Sequence of chain 49.E:
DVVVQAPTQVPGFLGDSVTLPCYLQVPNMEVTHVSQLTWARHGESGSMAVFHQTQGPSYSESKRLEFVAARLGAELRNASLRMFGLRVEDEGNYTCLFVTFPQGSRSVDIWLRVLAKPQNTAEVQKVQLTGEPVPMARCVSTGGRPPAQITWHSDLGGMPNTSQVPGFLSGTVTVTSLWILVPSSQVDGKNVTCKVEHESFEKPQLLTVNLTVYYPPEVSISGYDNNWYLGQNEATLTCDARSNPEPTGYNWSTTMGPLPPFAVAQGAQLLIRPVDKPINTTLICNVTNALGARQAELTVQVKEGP

Binding-site contacts:
Ligand atom C8 contacts residue ASN120 of chain 49.E at 4.1 Å.
Ligand atom C1 contacts residue ASN120 of chain 49.E at 1.4 Å.
Ligand atom O3 contacts residue TRP138 of chain 49.E at 3.5 Å.
Ligand atom N2 contacts residue ASN120 of chain 49.E at 3.0 Å (h-bond).
Ligand atom N2 contacts residue TRP138 of chain 49.E at 3.7 Å.
Ligand atom C5 contacts residue ASN120 of chain 49.E at 3.6 Å.
Ligand atom O7 contacts residue ASN120 of chain 49.E at 4.4 Å.
Ligand atom O5 contacts residue ASN120 of chain 49.E at 2.4 Å (h-bond).
Ligand atom C8 contacts residue GLY119 of chain 49.E at 3.9 Å.
Ligand atom C7 contacts residue TRP138 of chain 49.E at 4.3 Å (hydrophobic).
Ligand atom C5 contacts residue TRP138 of chain 49.E at 3.5 Å (hydrophobic).
Ligand atom C3 contacts residue ASN120 of chain 49.E at 3.9 Å.
Ligand atom O4 contacts residue TRP138 of chain 49.E at 3.1 Å.
Ligand atom O5 contacts residue ASN120 of chain 49.E at 4.0 Å.
Ligand atom C2 contacts residue TRP138 of chain 49.E at 3.8 Å (hydrophobic).
Ligand atom C4 contacts residue ASN120 of chain 49.E at 4.2 Å.
Ligand atom C3 contacts residue TRP138 of chain 49.E at 2.9 Å (hydrophobic).
Ligand atom C5 contacts residue ASN120 of chain 49.E at 3.9 Å.
Ligand atom O5 contacts residue TRP138 of chain 49.E at 4.3 Å.
Ligand atom C4 contacts residue TRP138 of chain 49.E at 3.3 Å (hydrophobic).
Ligand atom C2 contacts residue ASN120 of chain 49.E at 2.6 Å.
Ligand atom C1 contacts residue TRP138 of chain 49.E at 3.9 Å (hydrophobic).
Ligand atom C7 contacts residue ASN120 of chain 49.E at 3.8 Å.
Ligand atom O7 contacts residue TRP138 of chain 49.E at 3.8 Å.
Ligand atom C6 contacts residue ASN120 of chain 49.E at 3.0 Å.
Ligand atom C8 contacts residue TRP138 of chain 49.E at 4.0 Å (hydrophobic).

The protein below binds the small molecule below.
Small molecule (SMILES): CC(=O)N[C@H]1[C@H](O[C@H]2[C@H](O)[C@@H](NC(C)=O)CO[C@@H]2CO[C@@H]2O[C@@H](C)[C@@H](O)[C@@H](O)[C@@H]2O)O[C@H](CO)[C@@H](O[C@@H]2O[C@H](CO)[C@@H](O)[C@H](O[C@@H]3O[C@H](CO)[C@@H](O)[C@H](O)[C@@H]3O)[C@@H]2O)[C@@H]1O